Sequence of chain 45.H:
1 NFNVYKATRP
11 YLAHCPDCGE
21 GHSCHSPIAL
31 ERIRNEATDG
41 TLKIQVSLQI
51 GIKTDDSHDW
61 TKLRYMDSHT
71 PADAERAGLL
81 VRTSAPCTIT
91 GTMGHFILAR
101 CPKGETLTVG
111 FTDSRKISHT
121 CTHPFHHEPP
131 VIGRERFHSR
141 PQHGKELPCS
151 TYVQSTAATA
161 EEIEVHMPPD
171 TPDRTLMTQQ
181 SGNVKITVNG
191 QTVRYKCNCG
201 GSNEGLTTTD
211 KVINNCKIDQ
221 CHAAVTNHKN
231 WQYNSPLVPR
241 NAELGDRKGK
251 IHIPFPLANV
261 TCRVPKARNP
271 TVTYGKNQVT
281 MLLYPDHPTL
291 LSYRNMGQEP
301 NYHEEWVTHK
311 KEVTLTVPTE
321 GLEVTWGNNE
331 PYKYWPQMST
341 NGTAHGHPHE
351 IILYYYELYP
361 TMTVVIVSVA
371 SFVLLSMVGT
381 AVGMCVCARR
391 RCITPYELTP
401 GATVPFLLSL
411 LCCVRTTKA

Sequence of chain 45.G:
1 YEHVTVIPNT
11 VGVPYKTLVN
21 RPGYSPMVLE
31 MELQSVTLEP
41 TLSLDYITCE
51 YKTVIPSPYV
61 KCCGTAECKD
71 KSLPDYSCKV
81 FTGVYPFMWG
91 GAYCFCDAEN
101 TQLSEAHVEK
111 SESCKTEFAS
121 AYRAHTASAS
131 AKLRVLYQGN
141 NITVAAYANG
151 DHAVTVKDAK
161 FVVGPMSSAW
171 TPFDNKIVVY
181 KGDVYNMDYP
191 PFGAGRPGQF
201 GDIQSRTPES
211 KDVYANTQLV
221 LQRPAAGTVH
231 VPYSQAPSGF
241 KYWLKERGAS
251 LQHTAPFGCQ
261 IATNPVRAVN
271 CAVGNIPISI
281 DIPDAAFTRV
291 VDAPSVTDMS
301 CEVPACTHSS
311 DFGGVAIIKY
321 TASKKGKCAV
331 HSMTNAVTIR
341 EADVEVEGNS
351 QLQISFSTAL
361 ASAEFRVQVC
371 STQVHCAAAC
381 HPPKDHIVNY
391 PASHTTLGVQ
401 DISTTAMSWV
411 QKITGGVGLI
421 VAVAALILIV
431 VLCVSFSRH

This protein binds this small molecule.
Small molecule (SMILES): CC(=O)N[C@@H]1[C@@H](O)[C@H](O)[C@@H](CO)O[C@H]1O

Binding-site contacts:
Ligand atom O7 contacts residue LYS181 of chain 45.G at 4.2 Å.
Ligand atom C6 contacts residue THR116 of chain 45.G at 3.8 Å.
Ligand atom C5 contacts residue ASN259 of chain 45.H at 3.6 Å.
Ligand atom N2 contacts residue ASN259 of chain 45.H at 2.9 Å (h-bond).
Ligand atom C6 contacts residue LYS115 of chain 45.G at 4.1 Å.
Ligand atom C4 contacts residue ASN259 of chain 45.H at 4.2 Å.
Ligand atom O5 contacts residue THR116 of chain 45.G at 3.9 Å.
Ligand atom O6 contacts residue LYS115 of chain 45.G at 4.2 Å.
Ligand atom O7 contacts residue ASN259 of chain 45.H at 2.9 Å (h-bond).
Ligand atom C8 contacts residue ASN259 of chain 45.H at 4.4 Å.
Ligand atom C2 contacts residue ASN259 of chain 45.H at 2.4 Å.
Ligand atom C1 contacts residue ASN259 of chain 45.H at 1.4 Å.
Ligand atom O6 contacts residue THR116 of chain 45.G at 3.3 Å.
Ligand atom O5 contacts residue ASN259 of chain 45.H at 2.3 Å (h-bond).
Ligand atom C3 contacts residue ASN259 of chain 45.H at 3.8 Å.
Ligand atom C7 contacts residue ASN259 of chain 45.H at 3.1 Å.
Ligand atom C5 contacts residue THR116 of chain 45.G at 4.5 Å.